Sequence of chain 2.A:
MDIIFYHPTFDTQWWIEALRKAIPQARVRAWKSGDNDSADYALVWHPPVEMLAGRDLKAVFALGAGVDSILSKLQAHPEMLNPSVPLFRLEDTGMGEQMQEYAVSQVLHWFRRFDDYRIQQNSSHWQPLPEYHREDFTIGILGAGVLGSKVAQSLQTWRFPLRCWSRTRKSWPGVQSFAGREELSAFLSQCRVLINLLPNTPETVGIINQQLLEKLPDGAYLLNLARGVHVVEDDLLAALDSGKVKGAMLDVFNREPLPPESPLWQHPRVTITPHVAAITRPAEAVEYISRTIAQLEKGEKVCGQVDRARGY

Binding-site contacts:
Ligand atom O04 contacts residue GLY66 of chain 2.A at 4.3 Å.
Ligand atom C02 contacts residue ALA65 of chain 2.A at 3.6 Å (hydrophobic).
Ligand atom C02 contacts residue ARG227 of chain 2.A at 3.8 Å.
Ligand atom C02 contacts residue GLY64 of chain 2.A at 4.4 Å.
Ligand atom C07 contacts residue HIS275 of chain 2.A at 3.5 Å.
Ligand atom N08 contacts residue TRP45 of chain 2.A at 4.1 Å.
Ligand atom C02 contacts residue NAP1 of chain 2.F at 3.9 Å.
Ligand atom O03 contacts residue ARG227 of chain 2.A at 3.0 Å (salt-bridge).
Ligand atom N08 contacts residue HIS275 of chain 2.A at 4.1 Å.
Ligand atom O03 contacts residue ALA65 of chain 2.A at 3.4 Å (h-bond).
Ligand atom C01 contacts residue ARG227 of chain 2.A at 4.0 Å.
Ligand atom C01 contacts residue ALA278 of chain 2.A at 4.4 Å (hydrophobic).
Ligand atom O04 contacts residue GLY64 of chain 2.A at 3.4 Å.
Ligand atom N11 contacts residue TRP45 of chain 2.A at 4.1 Å.
Ligand atom C07 contacts residue TRP45 of chain 2.A at 4.3 Å (hydrophobic).
Ligand atom O04 contacts residue MET95 of chain 2.A at 4.4 Å.
Ligand atom O03 contacts residue NAP1 of chain 2.F at 3.6 Å.
Ligand atom C01 contacts residue HIS275 of chain 2.A at 3.4 Å.
Ligand atom O04 contacts residue ALA65 of chain 2.A at 3.1 Å (h-bond).
Ligand atom C05 contacts residue NAP1 of chain 2.F at 4.3 Å.
Ligand atom O12 contacts residue ARG227 of chain 2.A at 2.9 Å (salt-bridge).
Ligand atom C05 contacts residue HIS275 of chain 2.A at 3.5 Å.
Ligand atom O03 contacts residue GLY66 of chain 2.A at 3.2 Å (h-bond).
Ligand atom O12 contacts residue NAP1 of chain 2.F at 3.1 Å.
Ligand atom C05 contacts residue ALA278 of chain 2.A at 4.1 Å (hydrophobic).
Ligand atom O12 contacts residue HIS275 of chain 2.A at 2.6 Å (h-bond).
Ligand atom N10 contacts residue TRP45 of chain 2.A at 3.9 Å.
Ligand atom O03 contacts residue GLY64 of chain 2.A at 4.5 Å.
Ligand atom C01 contacts residue NAP1 of chain 2.F at 3.7 Å.
Ligand atom C09 contacts residue TRP45 of chain 2.A at 4.0 Å (hydrophobic).
Ligand atom C02 contacts residue GLY66 of chain 2.A at 4.1 Å.
Ligand atom N11 contacts residue HIS46 of chain 2.A at 3.7 Å.
Ligand atom C09 contacts residue HIS46 of chain 2.A at 4.5 Å.
Ligand atom C06 contacts residue HIS275 of chain 2.A at 4.0 Å.

A small-molecule ligand and the protein it binds are described below.
Small molecule (SMILES): NC(N)=NCCCC(=O)C(=O)O